Sequence of chain 1.X:
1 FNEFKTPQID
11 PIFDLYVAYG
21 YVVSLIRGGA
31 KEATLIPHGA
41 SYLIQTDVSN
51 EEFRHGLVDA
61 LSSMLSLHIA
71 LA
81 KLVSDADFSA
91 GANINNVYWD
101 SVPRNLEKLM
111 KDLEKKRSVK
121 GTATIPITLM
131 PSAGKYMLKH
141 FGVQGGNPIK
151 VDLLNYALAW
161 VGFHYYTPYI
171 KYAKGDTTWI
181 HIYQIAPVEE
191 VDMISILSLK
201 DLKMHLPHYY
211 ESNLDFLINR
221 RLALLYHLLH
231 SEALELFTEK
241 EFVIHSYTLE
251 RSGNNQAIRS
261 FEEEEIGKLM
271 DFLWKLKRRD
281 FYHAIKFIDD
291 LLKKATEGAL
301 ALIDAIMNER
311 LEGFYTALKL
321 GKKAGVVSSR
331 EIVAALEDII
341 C

Sequence of chain 1.R:
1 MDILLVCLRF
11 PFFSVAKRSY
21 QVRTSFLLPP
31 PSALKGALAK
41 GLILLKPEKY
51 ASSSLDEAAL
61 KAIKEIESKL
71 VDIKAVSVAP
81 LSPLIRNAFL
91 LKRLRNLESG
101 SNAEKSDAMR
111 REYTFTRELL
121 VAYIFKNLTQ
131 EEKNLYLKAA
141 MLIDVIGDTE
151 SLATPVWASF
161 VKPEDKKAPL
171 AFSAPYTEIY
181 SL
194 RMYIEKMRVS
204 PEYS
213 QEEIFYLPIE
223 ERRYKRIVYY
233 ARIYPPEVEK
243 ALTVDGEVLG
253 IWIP

Sequence of chain 1.J:
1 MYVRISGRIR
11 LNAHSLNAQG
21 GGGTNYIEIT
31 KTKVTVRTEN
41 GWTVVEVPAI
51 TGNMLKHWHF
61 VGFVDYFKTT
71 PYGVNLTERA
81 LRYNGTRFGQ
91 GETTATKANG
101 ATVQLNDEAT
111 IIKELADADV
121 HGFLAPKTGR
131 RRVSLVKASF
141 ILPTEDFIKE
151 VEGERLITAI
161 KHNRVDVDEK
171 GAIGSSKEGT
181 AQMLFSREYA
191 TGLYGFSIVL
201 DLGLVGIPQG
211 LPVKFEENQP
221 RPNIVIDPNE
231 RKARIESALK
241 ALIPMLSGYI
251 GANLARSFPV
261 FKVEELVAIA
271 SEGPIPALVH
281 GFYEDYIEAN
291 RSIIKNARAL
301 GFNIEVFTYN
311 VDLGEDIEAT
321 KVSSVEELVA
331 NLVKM

Binding-site contacts:
Ligand atom O6 contacts residue DC2 of chain 1.W at 3.0 Å (h-bond).
Ligand atom O3' contacts residue GLN256 of chain 1.X at 2.8 Å (h-bond).
Ligand atom N1 contacts residue DC2 of chain 1.W at 3.1 Å (h-bond).
Ligand atom O4' contacts residue PRO126 of chain 1.K at 3.2 Å (h-bond).
Ligand atom C5' contacts residue GLY23 of chain 1.J at 3.2 Å.
Ligand atom N2 contacts residue DC4 of chain 1.W at 2.9 Å (h-bond).
Ligand atom O2 contacts residue MET183 of chain 1.J at 3.2 Å (h-bond).
Ligand atom N7 contacts residue LYS135 of chain 1.X at 3.0 Å (salt-bridge).
Ligand atom N1 contacts residue DC4 of chain 1.W at 3.0 Å (h-bond).
Ligand atom N1 contacts residue DT1 of chain 1.W at 3.1 Å (h-bond).
Ligand atom O6 contacts residue DC3 of chain 1.W at 3.1 Å (h-bond).
Ligand atom C7 contacts residue GLY22 of chain 1.J at 3.2 Å.
Ligand atom C6 contacts residue ASN25 of chain 1.J at 3.2 Å.
Ligand atom OP2 contacts residue ASN147 of chain 1.X at 3.0 Å (h-bond).
Ligand atom OP2 contacts residue GLY134 of chain 1.X at 2.9 Å (h-bond).
Ligand atom C1' contacts residue ASP107 of chain 1.R at 3.1 Å.
Ligand atom N2 contacts residue GLN256 of chain 1.X at 3.1 Å (h-bond).
Ligand atom N2 contacts residue DC2 of chain 1.W at 3.0 Å (h-bond).
Ligand atom N2 contacts residue ASN95 of chain 1.X at 2.8 Å (h-bond).
Ligand atom O6 contacts residue DC4 of chain 1.W at 2.9 Å (h-bond).
Ligand atom N3 contacts residue GLN256 of chain 1.X at 2.9 Å (h-bond).
Ligand atom N2 contacts residue ASN254 of chain 1.X at 2.9 Å (h-bond).
Ligand atom OP1 contacts residue ASN25 of chain 1.J at 3.2 Å (h-bond).
Ligand atom O4' contacts residue ASN25 of chain 1.J at 2.8 Å (h-bond).
Ligand atom C8 contacts residue LYS135 of chain 1.X at 3.1 Å.
Ligand atom C5' contacts residue ASN25 of chain 1.J at 3.2 Å.
Ligand atom OP2 contacts residue ARG95 of chain 1.R at 3.2 Å (salt-bridge).
Ligand atom N1 contacts residue ARG259 of chain 1.X at 3.2 Å (salt-bridge).
Ligand atom C5' contacts residue ASN147 of chain 1.X at 3.3 Å.
Ligand atom OP1 contacts residue GLY91 of chain 1.K at 3.1 Å (h-bond).
Ligand atom C1' contacts residue GLN256 of chain 1.X at 3.2 Å.
Ligand atom OP2 contacts residue ASN255 of chain 1.X at 3.2 Å (h-bond).
Ligand atom OP1 contacts residue GLN21 of chain 1.R at 3.1 Å (h-bond).
Ligand atom C2 contacts residue DC2 of chain 1.W at 3.2 Å.
Ligand atom OP1 contacts residue TYR98 of chain 1.X at 3.1 Å.
Ligand atom C1' contacts residue ASN95 of chain 1.X at 3.3 Å.
Ligand atom N2 contacts residue DC3 of chain 1.W at 2.7 Å (h-bond).
Ligand atom O3' contacts residue TYR98 of chain 1.X at 3.0 Å (h-bond).
Ligand atom OP1 contacts residue TYR98 of chain 1.X at 3.0 Å (h-bond).
Ligand atom N1 contacts residue DC3 of chain 1.W at 3.0 Å (h-bond).

This protein binds this small molecule.
Small molecule (SMILES): Cc1cn([C@H]2C[C@H](O[P](=O)(O)OC[C@H]3O[C@@H](n4cnc5c(N)ncnc54)C[C@@H]3O[P](=O)(O)OC[C@H]3O[C@@H](n4ccc(N)nc4=O)C[C@@H]3O[P](=O)(O)OC[C@H]3O[C@@H](n4cnc5c(N)ncnc54)C[C@@H]3O[P](=O)(O)OC[C@H]3O[C@@H](n4cnc5c(N)ncnc54)C[C@@H]3O[P](=O)(O)OC[C@H]3O[C@@H](n4cnc5c(=O)nc(N)[nH]c54)C[C@@H]3O[P](=O)(O)OC[C@H]3O[C@@H](n4cnc5c(=O)nc(N)[nH]c54)C[C@@H]3O[P](=O)(O)OC[C@H]3O[C@@H](n4cnc5c(=O)nc(N)[nH]c54)C[C@@H]3O[P](=O)(O)OC[C@H]3O[C@@H](n4cnc5c(N)ncnc54)C[C@@H]3O)[C@@H](COP(=O)=O)O2)c(=O)[nH]c1=O

Sequence of chain 1.K:
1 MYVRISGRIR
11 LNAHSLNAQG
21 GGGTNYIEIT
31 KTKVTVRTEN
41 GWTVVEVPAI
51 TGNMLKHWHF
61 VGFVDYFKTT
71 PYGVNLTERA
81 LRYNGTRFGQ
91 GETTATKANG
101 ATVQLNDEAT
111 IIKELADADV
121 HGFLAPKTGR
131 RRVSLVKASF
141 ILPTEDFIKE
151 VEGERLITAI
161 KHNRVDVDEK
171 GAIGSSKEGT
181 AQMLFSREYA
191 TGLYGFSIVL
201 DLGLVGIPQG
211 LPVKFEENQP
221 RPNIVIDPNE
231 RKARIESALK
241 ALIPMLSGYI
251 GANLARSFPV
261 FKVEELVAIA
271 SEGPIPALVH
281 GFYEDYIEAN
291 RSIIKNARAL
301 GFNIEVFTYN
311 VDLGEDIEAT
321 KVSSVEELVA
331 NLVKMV